Sequence of chain 1.A:
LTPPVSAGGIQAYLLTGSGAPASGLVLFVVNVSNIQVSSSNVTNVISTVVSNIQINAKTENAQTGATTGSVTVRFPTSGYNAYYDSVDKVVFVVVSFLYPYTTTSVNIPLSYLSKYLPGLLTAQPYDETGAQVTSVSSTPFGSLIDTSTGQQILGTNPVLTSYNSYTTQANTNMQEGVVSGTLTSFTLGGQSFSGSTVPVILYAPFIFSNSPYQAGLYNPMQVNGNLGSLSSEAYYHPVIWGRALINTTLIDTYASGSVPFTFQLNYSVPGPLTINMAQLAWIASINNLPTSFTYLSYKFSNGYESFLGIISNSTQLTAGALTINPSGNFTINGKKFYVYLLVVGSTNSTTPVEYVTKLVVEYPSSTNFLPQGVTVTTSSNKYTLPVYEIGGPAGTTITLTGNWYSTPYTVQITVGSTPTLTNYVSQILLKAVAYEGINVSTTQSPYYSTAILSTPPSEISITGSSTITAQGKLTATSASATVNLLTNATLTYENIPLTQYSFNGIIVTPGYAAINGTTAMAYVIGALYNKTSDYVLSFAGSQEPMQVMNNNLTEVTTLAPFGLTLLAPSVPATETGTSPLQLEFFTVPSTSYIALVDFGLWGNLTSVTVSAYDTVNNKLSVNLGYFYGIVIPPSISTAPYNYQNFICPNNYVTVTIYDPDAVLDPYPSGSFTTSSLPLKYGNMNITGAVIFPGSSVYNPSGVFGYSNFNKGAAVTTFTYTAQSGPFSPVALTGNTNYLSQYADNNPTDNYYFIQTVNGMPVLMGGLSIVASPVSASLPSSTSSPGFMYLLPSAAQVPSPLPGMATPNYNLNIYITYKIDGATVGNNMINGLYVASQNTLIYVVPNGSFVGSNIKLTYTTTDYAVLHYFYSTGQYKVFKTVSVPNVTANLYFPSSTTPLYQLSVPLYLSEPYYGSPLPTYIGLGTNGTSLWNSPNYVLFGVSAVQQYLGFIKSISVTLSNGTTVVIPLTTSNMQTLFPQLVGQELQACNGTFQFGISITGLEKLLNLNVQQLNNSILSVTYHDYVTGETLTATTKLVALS

Binding-site contacts:
Ligand atom C2 contacts residue ASN517 of chain 1.A at 2.5 Å.
Ligand atom O7 contacts residue ASN305 of chain 1.A at 3.3 Å (h-bond).
Ligand atom C7 contacts residue ASN305 of chain 1.A at 4.0 Å.
Ligand atom C4 contacts residue ASN517 of chain 1.A at 4.3 Å.
Ligand atom C3 contacts residue ASN517 of chain 1.A at 3.7 Å.
Ligand atom N2 contacts residue ASN517 of chain 1.A at 2.8 Å (h-bond).
Ligand atom O3 contacts residue ASN452 of chain 1.A at 3.8 Å.
Ligand atom C4 contacts residue LEU450 of chain 1.A at 4.0 Å (hydrophobic).
Ligand atom O7 contacts residue ASN452 of chain 1.A at 4.1 Å.
Ligand atom C1 contacts residue ASN452 of chain 1.A at 4.0 Å.
Ligand atom O3 contacts residue LEU450 of chain 1.A at 4.3 Å.
Ligand atom C3 contacts residue ASN452 of chain 1.A at 3.4 Å.
Ligand atom O3 contacts residue ASN452 of chain 1.A at 4.2 Å.
Ligand atom O3 contacts residue THR451 of chain 1.A at 4.4 Å.
Ligand atom C7 contacts residue ASN452 of chain 1.A at 3.8 Å.
Ligand atom C7 contacts residue ASN517 of chain 1.A at 3.8 Å.
Ligand atom O2 contacts residue ASN452 of chain 1.A at 4.3 Å.
Ligand atom C5 contacts residue ASN517 of chain 1.A at 3.6 Å.
Ligand atom C2 contacts residue ASN452 of chain 1.A at 3.7 Å.
Ligand atom O4 contacts residue LEU450 of chain 1.A at 3.1 Å (h-bond).
Ligand atom C3 contacts residue LEU450 of chain 1.A at 3.7 Å (hydrophobic).
Ligand atom C8 contacts residue ASN305 of chain 1.A at 3.9 Å.
Ligand atom O5 contacts residue ASN517 of chain 1.A at 2.3 Å (h-bond).
Ligand atom O6 contacts residue VAL454 of chain 1.A at 4.1 Å.
Ligand atom N2 contacts residue ASN452 of chain 1.A at 3.0 Å (h-bond).
Ligand atom C1 contacts residue VAL454 of chain 1.A at 4.4 Å (hydrophobic).
Ligand atom C5 contacts residue VAL454 of chain 1.A at 4.0 Å (hydrophobic).
Ligand atom O7 contacts residue VAL454 of chain 1.A at 4.0 Å.
Ligand atom C1 contacts residue ASN517 of chain 1.A at 1.4 Å.
Ligand atom O4 contacts residue VAL454 of chain 1.A at 4.4 Å.
Ligand atom C8 contacts residue ASN517 of chain 1.A at 3.4 Å.
Ligand atom C7 contacts residue VAL454 of chain 1.A at 4.5 Å (hydrophobic).

A small-molecule ligand and the protein it binds are described below.
Small molecule (SMILES): CC(=O)N[C@H]1[C@H](O[C@H]2[C@H](O)[C@@H](NC(C)=O)CO[C@@H]2CO)O[C@H](CO[C@H]2O[C@H](CO)[C@@H](O)[C@H](O)[C@@H]2O)[C@@H](O[C@H]2O[C@H](CO)[C@@H](O)[C@H](O)[C@@H]2O)[C@@H]1O[C@@H]1O[C@H](CS(=O)(=O)O)[C@@H](O)[C@H](O)[C@H]1O